Sequence of chain 1.C:
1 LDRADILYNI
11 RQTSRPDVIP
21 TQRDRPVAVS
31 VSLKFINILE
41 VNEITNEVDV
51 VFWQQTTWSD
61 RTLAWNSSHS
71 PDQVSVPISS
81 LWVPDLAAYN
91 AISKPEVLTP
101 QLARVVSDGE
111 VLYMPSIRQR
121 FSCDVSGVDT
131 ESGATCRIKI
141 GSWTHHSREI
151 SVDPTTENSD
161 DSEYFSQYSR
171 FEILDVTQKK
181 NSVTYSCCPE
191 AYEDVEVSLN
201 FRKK

Sequence of chain 1.D:
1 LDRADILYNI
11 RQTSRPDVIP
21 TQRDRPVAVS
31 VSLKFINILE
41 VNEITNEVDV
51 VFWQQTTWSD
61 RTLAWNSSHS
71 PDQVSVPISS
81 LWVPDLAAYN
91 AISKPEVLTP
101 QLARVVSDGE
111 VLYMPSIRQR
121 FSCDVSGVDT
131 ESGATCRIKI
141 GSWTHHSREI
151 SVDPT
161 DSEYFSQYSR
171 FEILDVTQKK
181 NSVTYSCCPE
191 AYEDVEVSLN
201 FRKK

Binding-site contacts:
Ligand atom N5 contacts residue TRP143 of chain 1.C at 3.6 Å (h-bond).
Ligand atom C9 contacts residue MET114 of chain 1.D at 4.1 Å (hydrophobic).
Ligand atom C12 contacts residue LEU112 of chain 1.D at 4.0 Å (hydrophobic).
Ligand atom C11 contacts residue TYR185 of chain 1.C at 3.9 Å (hydrophobic).
Ligand atom C4 contacts residue CYS188 of chain 1.C at 4.4 Å (hydrophobic).
Ligand atom C13 contacts residue THR144 of chain 1.C at 4.1 Å.
Ligand atom C4 contacts residue TYR185 of chain 1.C at 4.3 Å (hydrophobic).
Ligand atom N5 contacts residue LEU112 of chain 1.D at 4.1 Å.
Ligand atom C12 contacts residue THR144 of chain 1.C at 3.7 Å.
Ligand atom O6 contacts residue THR144 of chain 1.C at 3.7 Å.
Ligand atom C4 contacts residue CYS187 of chain 1.C at 4.0 Å (hydrophobic).
Ligand atom C12 contacts residue ARG104 of chain 1.D at 3.3 Å.
Ligand atom O3 contacts residue MET114 of chain 1.D at 4.2 Å.
Ligand atom C13 contacts residue CYS188 of chain 1.C at 3.9 Å (hydrophobic).
Ligand atom C11 contacts residue TRP53 of chain 1.D at 3.6 Å (hydrophobic).
Ligand atom C2 contacts residue TRP143 of chain 1.C at 3.3 Å (hydrophobic).
Ligand atom C8 contacts residue TRP143 of chain 1.C at 3.8 Å (hydrophobic).
Ligand atom C11 contacts residue TYR89 of chain 1.C at 3.9 Å (hydrophobic).
Ligand atom C7 contacts residue TRP143 of chain 1.C at 3.9 Å (hydrophobic).
Ligand atom C9 contacts residue TRP143 of chain 1.C at 3.2 Å (hydrophobic).
Ligand atom C10 contacts residue TYR89 of chain 1.C at 3.0 Å (hydrophobic).
Ligand atom C11 contacts residue TRP143 of chain 1.C at 4.4 Å (hydrophobic).
Ligand atom C10 contacts residue SER142 of chain 1.C at 3.4 Å.
Ligand atom C2 contacts residue MET114 of chain 1.D at 3.9 Å (hydrophobic).
Ligand atom O3 contacts residue TRP143 of chain 1.C at 3.1 Å (h-bond).
Ligand atom O6 contacts residue TRP143 of chain 1.C at 3.5 Å.
Ligand atom C4 contacts residue TYR192 of chain 1.C at 3.7 Å (hydrophobic).
Ligand atom C13 contacts residue TRP143 of chain 1.C at 3.9 Å (hydrophobic).
Ligand atom C8 contacts residue MET114 of chain 1.D at 3.8 Å (hydrophobic).
Ligand atom C9 contacts residue THR144 of chain 1.C at 4.0 Å.
Ligand atom O6 contacts residue MET114 of chain 1.D at 3.5 Å.
Ligand atom C10 contacts residue TYR192 of chain 1.C at 3.9 Å (hydrophobic).
Ligand atom C13 contacts residue LEU112 of chain 1.D at 4.1 Å (hydrophobic).
Ligand atom C10 contacts residue TRP143 of chain 1.C at 3.2 Å (hydrophobic).
Ligand atom C7 contacts residue TYR89 of chain 1.C at 4.4 Å (hydrophobic).
Ligand atom N1 contacts residue TRP143 of chain 1.C at 3.0 Å (h-bond).
Ligand atom N5 contacts residue THR144 of chain 1.C at 3.7 Å.
Ligand atom C13 contacts residue TYR192 of chain 1.C at 3.3 Å (hydrophobic).
Ligand atom N1 contacts residue TYR89 of chain 1.C at 4.2 Å.
Ligand atom C4 contacts residue TRP143 of chain 1.C at 3.7 Å (hydrophobic).

The small molecule below binds the protein below.
Small molecule (SMILES): C[C@H](CCOC(=O)N(C)C)N(C)C